Sequence of chain 1.D:
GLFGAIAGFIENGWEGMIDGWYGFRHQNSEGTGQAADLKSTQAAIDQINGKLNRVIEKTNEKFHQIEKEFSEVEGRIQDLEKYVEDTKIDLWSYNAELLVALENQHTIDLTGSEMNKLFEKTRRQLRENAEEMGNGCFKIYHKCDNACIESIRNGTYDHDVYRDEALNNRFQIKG

This protein binds this small molecule.
Small molecule (SMILES): CC(=O)N[C@@H]1[C@@H](O)[C@H](O)[C@@H](CO)O[C@H]1O

Binding-site contacts:
Ligand atom C4 contacts residue ASN154 of chain 1.D at 4.2 Å.
Ligand atom C5 contacts residue ASN154 of chain 1.D at 3.7 Å.
Ligand atom O5 contacts residue THR156 of chain 1.D at 4.4 Å.
Ligand atom O5 contacts residue ASN154 of chain 1.D at 2.4 Å (h-bond).
Ligand atom C1 contacts residue GLU150 of chain 1.D at 4.1 Å.
Ligand atom C5 contacts residue GLU150 of chain 1.D at 4.5 Å.
Ligand atom C6 contacts residue GLU150 of chain 1.D at 3.8 Å.
Ligand atom O6 contacts residue GLU150 of chain 1.D at 3.8 Å.
Ligand atom C7 contacts residue ASN154 of chain 1.D at 3.2 Å.
Ligand atom C2 contacts residue ASN154 of chain 1.D at 2.4 Å.
Ligand atom N2 contacts residue THR156 of chain 1.D at 3.7 Å.
Ligand atom C1 contacts residue THR156 of chain 1.D at 3.6 Å.
Ligand atom C1 contacts residue ASN154 of chain 1.D at 1.5 Å.
Ligand atom C6 contacts residue ALA147 of chain 1.D at 3.6 Å (hydrophobic).
Ligand atom C5 contacts residue SER151 of chain 1.D at 4.5 Å.
Ligand atom C5 contacts residue ALA147 of chain 1.D at 4.3 Å (hydrophobic).
Ligand atom N2 contacts residue ASN154 of chain 1.D at 2.9 Å (h-bond).
Ligand atom C1 contacts residue SER151 of chain 1.D at 4.1 Å.
Ligand atom O7 contacts residue ASN154 of chain 1.D at 3.0 Å (h-bond).
Ligand atom C3 contacts residue THR156 of chain 1.D at 4.5 Å.
Ligand atom O5 contacts residue GLU150 of chain 1.D at 3.7 Å.
Ligand atom C3 contacts residue ASN154 of chain 1.D at 3.7 Å.
Ligand atom C8 contacts residue THR156 of chain 1.D at 4.0 Å.
Ligand atom O5 contacts residue SER151 of chain 1.D at 3.9 Å.
Ligand atom C7 contacts residue THR156 of chain 1.D at 4.2 Å.
Ligand atom C8 contacts residue ASN154 of chain 1.D at 4.4 Å.
Ligand atom C2 contacts residue THR156 of chain 1.D at 4.3 Å.